Binding-site contacts:
Ligand atom C1 contacts residue ASP60 of chain 1.B at 4.4 Å.
Ligand atom O4 contacts residue SER72 of chain 1.B at 2.8 Å (h-bond).
Ligand atom C4 contacts residue SER72 of chain 1.B at 3.8 Å.
Ligand atom C6 contacts residue SER72 of chain 1.B at 3.2 Å.
Ligand atom C3 contacts residue TYR66 of chain 1.B at 3.9 Å (hydrophobic).
Ligand atom O2 contacts residue TYR66 of chain 1.B at 4.4 Å.
Ligand atom O2 contacts residue GLN58 of chain 1.B at 3.8 Å.
Ligand atom C6 contacts residue ALA75 of chain 1.B at 3.8 Å (hydrophobic).
Ligand atom O3 contacts residue TYR66 of chain 1.B at 3.0 Å (h-bond).
Ligand atom C2 contacts residue ASP60 of chain 1.B at 3.7 Å.
Ligand atom C5 contacts residue SER72 of chain 1.B at 4.0 Å.
Ligand atom C1 contacts residue ASN62 of chain 1.B at 3.4 Å.
Ligand atom O6 contacts residue ALA75 of chain 1.B at 4.4 Å.
Ligand atom O2 contacts residue ASP60 of chain 1.B at 3.5 Å (salt-bridge).
Ligand atom C4 contacts residue ASN62 of chain 1.B at 4.3 Å.
Ligand atom O4 contacts residue TYR66 of chain 1.B at 3.4 Å (h-bond).
Ligand atom O5 contacts residue VAL64 of chain 1.B at 4.4 Å.
Ligand atom C4 contacts residue TYR66 of chain 1.B at 3.6 Å (hydrophobic).
Ligand atom O3 contacts residue GLN58 of chain 1.B at 4.2 Å.
Ligand atom O2 contacts residue ASN62 of chain 1.B at 3.1 Å (h-bond).
Ligand atom O5 contacts residue ASN62 of chain 1.B at 3.0 Å (h-bond).
Ligand atom C4 contacts residue VAL64 of chain 1.B at 4.2 Å (hydrophobic).
Ligand atom C6 contacts residue ASN62 of chain 1.B at 4.2 Å.
Ligand atom C5 contacts residue ASN62 of chain 1.B at 4.0 Å.
Ligand atom C6 contacts residue VAL64 of chain 1.B at 4.5 Å (hydrophobic).
Ligand atom C2 contacts residue ASN62 of chain 1.B at 3.9 Å.
Ligand atom O2 contacts residue VAL64 of chain 1.B at 3.8 Å.
Ligand atom O6 contacts residue SER72 of chain 1.B at 3.0 Å (h-bond).

The protein below binds the small molecule below.
Small molecule (SMILES): OC[C@H]1O[C@H](O)[C@@H](O)[C@@H](O)[C@@H]1O

Sequence of chain 1.B:
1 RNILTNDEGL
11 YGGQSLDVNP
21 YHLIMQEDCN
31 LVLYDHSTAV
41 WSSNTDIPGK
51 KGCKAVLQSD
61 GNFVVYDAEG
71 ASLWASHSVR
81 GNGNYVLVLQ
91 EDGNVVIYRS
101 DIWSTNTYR